Binding-site contacts:
Ligand atom C18 contacts residue PHE471 of chain 1.A at 4.4 Å (hydrophobic).
Ligand atom C28 contacts residue LEU762 of chain 1.B at 4.3 Å (hydrophobic).
Ligand atom C18 contacts residue PHE763 of chain 1.B at 3.6 Å (hydrophobic).
Ligand atom C37 contacts residue PHE660 of chain 1.B at 4.3 Å (hydrophobic).
Ligand atom C37 contacts residue PHE471 of chain 1.A at 4.1 Å (hydrophobic).
Ligand atom C22 contacts residue LEU762 of chain 1.B at 4.5 Å (hydrophobic).
Ligand atom C22 contacts residue PHE763 of chain 1.B at 3.8 Å (hydrophobic).
Ligand atom C22 contacts residue PHE766 of chain 1.B at 3.8 Å (hydrophobic).
Ligand atom C40 contacts residue PHE471 of chain 1.A at 4.0 Å (hydrophobic).
Ligand atom C2 contacts residue THR475 of chain 1.A at 4.5 Å.
Ligand atom C3 contacts residue THR475 of chain 1.A at 4.3 Å.
Ligand atom C40 contacts residue ILE577 of chain 1.B at 3.8 Å (hydrophobic).
Ligand atom C28 contacts residue PHE763 of chain 1.B at 4.0 Å (hydrophobic).
Ligand atom C34 contacts residue PHE471 of chain 1.A at 4.4 Å (hydrophobic).
Ligand atom O49 contacts residue THR475 of chain 1.A at 4.4 Å.
Ligand atom C6 contacts residue THR475 of chain 1.A at 4.4 Å.
Ligand atom C43 contacts residue PHE471 of chain 1.A at 4.2 Å (hydrophobic).
Ligand atom O16 contacts residue THR475 of chain 1.A at 4.2 Å.
Ligand atom C40 contacts residue PHE660 of chain 1.B at 3.7 Å (hydrophobic).
Ligand atom C31 contacts residue PHE471 of chain 1.A at 4.4 Å (hydrophobic).
Ligand atom C1 contacts residue THR475 of chain 1.A at 3.8 Å.
Ligand atom C19 contacts residue PHE763 of chain 1.B at 4.3 Å (hydrophobic).
Ligand atom C43 contacts residue ILE577 of chain 1.B at 4.0 Å (hydrophobic).
Ligand atom C43 contacts residue PHE660 of chain 1.B at 4.3 Å (hydrophobic).
Ligand atom C19 contacts residue PHE766 of chain 1.B at 4.2 Å (hydrophobic).
Ligand atom C34 contacts residue PHE763 of chain 1.B at 4.3 Å (hydrophobic).
Ligand atom C34 contacts residue PHE660 of chain 1.B at 4.2 Å (hydrophobic).
Ligand atom O16 contacts residue PHE471 of chain 1.A at 4.4 Å.
Ligand atom C43 contacts residue ILE468 of chain 1.A at 4.4 Å (hydrophobic).
Ligand atom C25 contacts residue PHE471 of chain 1.A at 4.5 Å (hydrophobic).

Sequence of chain 1.A:
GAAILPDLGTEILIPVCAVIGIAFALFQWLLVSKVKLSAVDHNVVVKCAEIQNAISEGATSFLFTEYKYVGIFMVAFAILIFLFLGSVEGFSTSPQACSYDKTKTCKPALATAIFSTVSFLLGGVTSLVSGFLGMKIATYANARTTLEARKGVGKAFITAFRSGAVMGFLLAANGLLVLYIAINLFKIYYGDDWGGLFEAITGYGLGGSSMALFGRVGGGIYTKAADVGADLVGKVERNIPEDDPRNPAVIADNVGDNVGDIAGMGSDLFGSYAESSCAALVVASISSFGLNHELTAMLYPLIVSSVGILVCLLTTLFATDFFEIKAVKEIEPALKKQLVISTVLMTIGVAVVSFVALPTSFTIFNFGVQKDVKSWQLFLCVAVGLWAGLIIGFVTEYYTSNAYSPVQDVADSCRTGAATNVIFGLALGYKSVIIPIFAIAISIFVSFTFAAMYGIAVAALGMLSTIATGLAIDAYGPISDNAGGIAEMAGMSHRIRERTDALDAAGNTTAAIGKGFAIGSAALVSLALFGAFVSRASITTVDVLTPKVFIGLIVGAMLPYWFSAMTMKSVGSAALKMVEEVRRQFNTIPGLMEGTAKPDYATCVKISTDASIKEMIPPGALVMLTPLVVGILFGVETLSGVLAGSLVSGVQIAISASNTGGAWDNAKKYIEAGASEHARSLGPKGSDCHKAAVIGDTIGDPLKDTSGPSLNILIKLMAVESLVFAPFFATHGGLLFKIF

A small-molecule ligand and the protein it binds are described below.
Small molecule (SMILES): CCCCCCCCCCO[C@@H]1O[C@H](CO)[C@@H](O[C@H]2O[C@H](CO)[C@@H](O)[C@H](O)[C@H]2O)[C@H](O)[C@H]1O

Sequence of chain 1.B:
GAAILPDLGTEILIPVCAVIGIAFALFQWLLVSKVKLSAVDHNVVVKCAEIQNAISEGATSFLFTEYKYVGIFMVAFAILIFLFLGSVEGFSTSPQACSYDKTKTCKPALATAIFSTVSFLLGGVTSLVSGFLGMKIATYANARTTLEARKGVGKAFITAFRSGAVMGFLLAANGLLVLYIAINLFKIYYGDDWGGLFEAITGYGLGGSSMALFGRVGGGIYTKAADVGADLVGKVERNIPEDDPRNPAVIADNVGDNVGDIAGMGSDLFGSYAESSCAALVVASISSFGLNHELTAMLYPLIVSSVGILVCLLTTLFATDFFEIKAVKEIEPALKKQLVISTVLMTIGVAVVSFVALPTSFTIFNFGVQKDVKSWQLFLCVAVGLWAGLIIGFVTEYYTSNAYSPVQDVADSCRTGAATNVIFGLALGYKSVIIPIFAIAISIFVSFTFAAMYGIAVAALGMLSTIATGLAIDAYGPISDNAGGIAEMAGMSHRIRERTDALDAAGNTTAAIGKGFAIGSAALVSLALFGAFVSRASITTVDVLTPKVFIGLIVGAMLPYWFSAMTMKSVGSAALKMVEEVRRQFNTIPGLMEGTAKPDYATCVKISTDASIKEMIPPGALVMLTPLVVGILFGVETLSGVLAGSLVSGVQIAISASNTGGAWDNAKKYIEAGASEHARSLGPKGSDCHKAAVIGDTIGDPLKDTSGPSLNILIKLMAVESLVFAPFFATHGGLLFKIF